Binding-site contacts:
Ligand atom C2 contacts residue GLU188 of chain 1.B at 3.6 Å.
Ligand atom C15 contacts residue VAL191 of chain 1.B at 3.5 Å (hydrophobic).
Ligand atom C7 contacts residue TYR317 of chain 1.B at 3.5 Å (hydrophobic).
Ligand atom C5 contacts residue TYR317 of chain 1.B at 3.3 Å (hydrophobic).
Ligand atom C2 contacts residue TRP144 of chain 1.B at 3.7 Å (hydrophobic).
Ligand atom C2 contacts residue GLU373 of chain 1.B at 3.5 Å.
Ligand atom C1 contacts residue GLU373 of chain 1.B at 3.3 Å.
Ligand atom N1 contacts residue TYR317 of chain 1.B at 3.5 Å (h-bond).
Ligand atom C4 contacts residue GLU427 of chain 1.B at 3.6 Å.
Ligand atom O4 contacts residue GLN42 of chain 1.B at 3.0 Å (h-bond).
Ligand atom O2 contacts residue HIS143 of chain 1.B at 3.1 Å (h-bond).
Ligand atom C4 contacts residue TRP428 of chain 1.B at 3.6 Å (hydrophobic).
Ligand atom C6 contacts residue GLU427 of chain 1.B at 3.4 Å.
Ligand atom O6 contacts residue TRP346 of chain 1.B at 3.4 Å.
Ligand atom C8 contacts residue TYR317 of chain 1.B at 3.2 Å (hydrophobic).
Ligand atom O4 contacts residue TRP428 of chain 1.B at 3.6 Å (h-bond).
Ligand atom C6 contacts residue PHE436 of chain 1.B at 3.5 Å (hydrophobic).
Ligand atom O2 contacts residue ASN187 of chain 1.B at 2.9 Å (h-bond).
Ligand atom C1 contacts residue GLU188 of chain 1.B at 3.3 Å.
Ligand atom C9 contacts residue TYR317 of chain 1.B at 3.7 Å (hydrophobic).
Ligand atom C3 contacts residue TRP428 of chain 1.B at 3.6 Å (hydrophobic).
Ligand atom C12 contacts residue TRP346 of chain 1.B at 3.5 Å (hydrophobic).
Ligand atom O3 contacts residue TRP428 of chain 1.B at 2.9 Å (h-bond).
Ligand atom O6 contacts residue GLU427 of chain 1.B at 2.5 Å (salt-bridge).
Ligand atom O3 contacts residue TRP420 of chain 1.B at 3.5 Å.
Ligand atom C13 contacts residue TRP346 of chain 1.B at 3.6 Å (hydrophobic).
Ligand atom C3 contacts residue GLU373 of chain 1.B at 3.7 Å.
Ligand atom O2 contacts residue GLU188 of chain 1.B at 3.5 Å (salt-bridge).
Ligand atom N2 contacts residue GLU188 of chain 1.B at 2.5 Å (salt-bridge).
Ligand atom O4 contacts residue GLU427 of chain 1.B at 2.7 Å (salt-bridge).
Ligand atom N1 contacts residue GLU373 of chain 1.B at 3.5 Å (salt-bridge).
Ligand atom O3 contacts residue HIS143 of chain 1.B at 2.9 Å (h-bond).
Ligand atom C3 contacts residue GLN42 of chain 1.B at 3.7 Å.
Ligand atom O6 contacts residue PHE436 of chain 1.B at 3.6 Å.
Ligand atom O4 contacts residue TRP420 of chain 1.B at 3.1 Å (h-bond).
Ligand atom C9 contacts residue GLU188 of chain 1.B at 3.7 Å.
Ligand atom C7 contacts residue GLU188 of chain 1.B at 3.5 Å.
Ligand atom C16 contacts residue HIS202 of chain 1.B at 3.7 Å.
Ligand atom O3 contacts residue GLN42 of chain 1.B at 2.5 Å (h-bond).
Ligand atom O2 contacts residue GLU373 of chain 1.B at 2.8 Å (salt-bridge).

This protein binds this small molecule.
Small molecule (SMILES): OC[C@@H]1[C@@H](O)[C@H](O)[C@@H](O)c2[nH]c(CCc3ccccc3)c[n+]21

Sequence of chain 1.B:
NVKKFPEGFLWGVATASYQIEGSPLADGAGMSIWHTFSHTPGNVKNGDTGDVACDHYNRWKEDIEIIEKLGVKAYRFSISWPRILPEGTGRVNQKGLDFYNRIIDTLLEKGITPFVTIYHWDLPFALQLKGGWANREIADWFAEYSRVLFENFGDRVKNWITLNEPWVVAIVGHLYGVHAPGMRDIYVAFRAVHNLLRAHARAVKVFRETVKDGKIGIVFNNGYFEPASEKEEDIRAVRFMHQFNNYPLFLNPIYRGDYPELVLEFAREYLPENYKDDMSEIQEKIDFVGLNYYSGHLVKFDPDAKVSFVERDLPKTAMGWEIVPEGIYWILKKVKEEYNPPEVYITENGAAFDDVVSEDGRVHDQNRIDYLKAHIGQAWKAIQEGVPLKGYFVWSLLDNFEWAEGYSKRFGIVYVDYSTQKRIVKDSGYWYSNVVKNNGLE